Binding-site contacts:
Ligand atom O28 contacts residue LYS58 of chain 1.A at 2.8 Å (salt-bridge).
Ligand atom C17 contacts residue MET37 of chain 1.A at 3.8 Å (hydrophobic).
Ligand atom C16 contacts residue VAL45 of chain 1.A at 3.5 Å (hydrophobic).
Ligand atom C4 contacts residue MET110 of chain 1.A at 3.7 Å (hydrophobic).
Ligand atom C1 contacts residue MET110 of chain 1.A at 3.3 Å (hydrophobic).
Ligand atom C2 contacts residue MET110 of chain 1.A at 2.8 Å (hydrophobic).
Ligand atom C24 contacts residue VAL108 of chain 1.A at 3.6 Å (hydrophobic).
Ligand atom N3 contacts residue TYR109 of chain 1.A at 3.5 Å.
Ligand atom N8 contacts residue ALA56 of chain 1.A at 3.3 Å.
Ligand atom C4 contacts residue MET37 of chain 1.A at 3.5 Å (hydrophobic).
Ligand atom N27 contacts residue TYR107 of chain 1.A at 3.7 Å.
Ligand atom C23 contacts residue VAL91 of chain 1.A at 3.7 Å (hydrophobic).
Ligand atom N10 contacts residue GLY113 of chain 1.A at 3.1 Å (h-bond).
Ligand atom C5 contacts residue MET37 of chain 1.A at 3.8 Å (hydrophobic).
Ligand atom N10 contacts residue MET110 of chain 1.A at 2.8 Å (h-bond).
Ligand atom C9 contacts residue MET110 of chain 1.A at 3.5 Å (hydrophobic).
Ligand atom N7 contacts residue GLY113 of chain 1.A at 3.8 Å.
Ligand atom C22 contacts residue TYR107 of chain 1.A at 3.8 Å (hydrophobic).
Ligand atom O28 contacts residue ASP174 of chain 1.A at 3.0 Å (salt-bridge).
Ligand atom N8 contacts residue VAL108 of chain 1.A at 3.5 Å (h-bond).
Ligand atom C26 contacts residue ASP174 of chain 1.A at 3.6 Å.
Ligand atom N3 contacts residue MET110 of chain 1.A at 2.9 Å (h-bond).
Ligand atom C16 contacts residue GLY38 of chain 1.A at 3.9 Å.
Ligand atom N10 contacts residue TYR109 of chain 1.A at 3.8 Å.
Ligand atom C24 contacts residue TYR107 of chain 1.A at 3.6 Å (hydrophobic).
Ligand atom C17 contacts residue VAL45 of chain 1.A at 3.8 Å (hydrophobic).
Ligand atom C2 contacts residue TYR109 of chain 1.A at 3.4 Å (hydrophobic).
Ligand atom C6 contacts residue MET37 of chain 1.A at 3.8 Å (hydrophobic).
Ligand atom C19 contacts residue LEU163 of chain 1.A at 3.7 Å (hydrophobic).
Ligand atom C23 contacts residue LEU163 of chain 1.A at 3.8 Å (hydrophobic).
Ligand atom C1 contacts residue MET37 of chain 1.A at 3.6 Å (hydrophobic).
Ligand atom C9 contacts residue GLY113 of chain 1.A at 3.4 Å.
Ligand atom C1 contacts residue GLY113 of chain 1.A at 3.9 Å.
Ligand atom N3 contacts residue MET37 of chain 1.A at 3.4 Å.
Ligand atom C17 contacts residue GLY38 of chain 1.A at 3.4 Å.
Ligand atom N10 contacts residue PRO111 of chain 1.A at 3.8 Å.
Ligand atom C2 contacts residue MET37 of chain 1.A at 3.4 Å (hydrophobic).
Ligand atom C24 contacts residue LEU163 of chain 1.A at 3.5 Å (hydrophobic).
Ligand atom C19 contacts residue ALA56 of chain 1.A at 3.8 Å (hydrophobic).
Ligand atom C23 contacts residue TYR107 of chain 1.A at 3.5 Å (hydrophobic).

A protein and the small-molecule ligand that binds it are described below.
Small molecule (SMILES): NC(=O)c1cnc(Nc2ccc3c(c2)CC(=O)N3)cc1NCc1ccccc1

Sequence of chain 1.A:
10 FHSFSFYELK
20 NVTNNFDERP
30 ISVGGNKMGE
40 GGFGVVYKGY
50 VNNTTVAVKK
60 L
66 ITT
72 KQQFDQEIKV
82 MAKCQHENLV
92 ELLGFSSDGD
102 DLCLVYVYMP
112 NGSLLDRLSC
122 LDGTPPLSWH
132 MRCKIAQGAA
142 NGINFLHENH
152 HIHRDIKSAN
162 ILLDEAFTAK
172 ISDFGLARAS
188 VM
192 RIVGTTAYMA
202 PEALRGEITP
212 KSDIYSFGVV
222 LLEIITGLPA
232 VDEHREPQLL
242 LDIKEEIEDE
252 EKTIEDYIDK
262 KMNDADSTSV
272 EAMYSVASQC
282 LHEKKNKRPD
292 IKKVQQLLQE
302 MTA